Binding-site contacts:
Ligand atom C8 contacts residue SER39 of chain 2.A at 3.4 Å.
Ligand atom N2 contacts residue ASN279 of chain 2.A at 3.0 Å (h-bond).
Ligand atom C8 contacts residue VAL291 of chain 2.A at 4.2 Å (hydrophobic).
Ligand atom O5 contacts residue VAL291 of chain 2.A at 4.5 Å.
Ligand atom C1 contacts residue VAL291 of chain 2.A at 3.5 Å (hydrophobic).
Ligand atom C5 contacts residue VAL291 of chain 2.A at 4.4 Å (hydrophobic).
Ligand atom C4 contacts residue ASN279 of chain 2.A at 4.2 Å.
Ligand atom N2 contacts residue VAL291 of chain 2.A at 3.5 Å (h-bond).
Ligand atom C5 contacts residue ASN279 of chain 2.A at 3.6 Å.
Ligand atom C2 contacts residue ASN279 of chain 2.A at 2.4 Å.
Ligand atom O7 contacts residue ASN279 of chain 2.A at 3.1 Å (h-bond).
Ligand atom C5 contacts residue ASN292 of chain 2.A at 3.7 Å.
Ligand atom C7 contacts residue ASN279 of chain 2.A at 3.3 Å.
Ligand atom O5 contacts residue ASN279 of chain 2.A at 2.3 Å (h-bond).
Ligand atom C1 contacts residue ASN279 of chain 2.A at 1.4 Å.
Ligand atom C1 contacts residue ASN292 of chain 2.A at 4.0 Å.
Ligand atom O5 contacts residue ASN292 of chain 2.A at 3.7 Å.
Ligand atom C2 contacts residue VAL291 of chain 2.A at 3.9 Å (hydrophobic).
Ligand atom C6 contacts residue ASN292 of chain 2.A at 3.9 Å.
Ligand atom C3 contacts residue VAL291 of chain 2.A at 4.2 Å (hydrophobic).
Ligand atom C7 contacts residue VAL291 of chain 2.A at 4.4 Å (hydrophobic).
Ligand atom C3 contacts residue ASN279 of chain 2.A at 3.8 Å.

A small-molecule ligand and the protein it binds are described below.
Small molecule (SMILES): CC(=O)N[C@H]1[C@H](O[C@H]2[C@H](O)[C@@H](NC(C)=O)CO[C@@H]2CO)O[C@H](CO)[C@@H](O)[C@@H]1O

Sequence of chain 2.A:
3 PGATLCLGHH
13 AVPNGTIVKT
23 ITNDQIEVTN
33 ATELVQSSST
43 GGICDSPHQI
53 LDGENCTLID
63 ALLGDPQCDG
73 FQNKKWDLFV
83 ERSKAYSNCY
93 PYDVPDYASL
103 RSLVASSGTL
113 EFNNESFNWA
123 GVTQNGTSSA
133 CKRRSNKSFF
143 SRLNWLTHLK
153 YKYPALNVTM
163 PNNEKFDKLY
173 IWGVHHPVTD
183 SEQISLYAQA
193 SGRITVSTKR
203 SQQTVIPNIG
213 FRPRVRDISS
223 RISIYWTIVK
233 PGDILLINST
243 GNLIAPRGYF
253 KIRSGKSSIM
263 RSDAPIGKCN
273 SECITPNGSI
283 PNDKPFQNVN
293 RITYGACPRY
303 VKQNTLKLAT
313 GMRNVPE